A small-molecule ligand and the protein it binds are described below.
Small molecule (SMILES): CC(=O)N[C@@H]1[C@@H](O)[C@H](O)[C@@H](CO)O[C@H]1O

Binding-site contacts:
Ligand atom O5 contacts residue TRP391 of chain 1.E at 3.4 Å.
Ligand atom N2 contacts residue ASN335 of chain 1.E at 2.9 Å (h-bond).
Ligand atom C8 contacts residue ASN335 of chain 1.E at 4.4 Å.
Ligand atom C4 contacts residue ASN335 of chain 1.E at 4.4 Å.
Ligand atom O6 contacts residue THR390 of chain 1.E at 3.0 Å (h-bond).
Ligand atom C1 contacts residue TRP391 of chain 1.E at 4.4 Å (hydrophobic).
Ligand atom C6 contacts residue THR390 of chain 1.E at 3.9 Å.
Ligand atom C2 contacts residue ASN335 of chain 1.E at 2.5 Å.
Ligand atom C7 contacts residue ASN335 of chain 1.E at 3.3 Å.
Ligand atom C5 contacts residue TRP391 of chain 1.E at 4.4 Å (hydrophobic).
Ligand atom C3 contacts residue ASN335 of chain 1.E at 3.9 Å.
Ligand atom C1 contacts residue ASN335 of chain 1.E at 1.5 Å.
Ligand atom O5 contacts residue ASN335 of chain 1.E at 2.5 Å (h-bond).
Ligand atom C5 contacts residue ASN335 of chain 1.E at 3.9 Å.
Ligand atom O6 contacts residue TRP391 of chain 1.E at 4.3 Å.
Ligand atom O7 contacts residue ASN335 of chain 1.E at 3.3 Å (h-bond).
Ligand atom C6 contacts residue TRP391 of chain 1.E at 3.7 Å (hydrophobic).

Sequence of chain 1.E:
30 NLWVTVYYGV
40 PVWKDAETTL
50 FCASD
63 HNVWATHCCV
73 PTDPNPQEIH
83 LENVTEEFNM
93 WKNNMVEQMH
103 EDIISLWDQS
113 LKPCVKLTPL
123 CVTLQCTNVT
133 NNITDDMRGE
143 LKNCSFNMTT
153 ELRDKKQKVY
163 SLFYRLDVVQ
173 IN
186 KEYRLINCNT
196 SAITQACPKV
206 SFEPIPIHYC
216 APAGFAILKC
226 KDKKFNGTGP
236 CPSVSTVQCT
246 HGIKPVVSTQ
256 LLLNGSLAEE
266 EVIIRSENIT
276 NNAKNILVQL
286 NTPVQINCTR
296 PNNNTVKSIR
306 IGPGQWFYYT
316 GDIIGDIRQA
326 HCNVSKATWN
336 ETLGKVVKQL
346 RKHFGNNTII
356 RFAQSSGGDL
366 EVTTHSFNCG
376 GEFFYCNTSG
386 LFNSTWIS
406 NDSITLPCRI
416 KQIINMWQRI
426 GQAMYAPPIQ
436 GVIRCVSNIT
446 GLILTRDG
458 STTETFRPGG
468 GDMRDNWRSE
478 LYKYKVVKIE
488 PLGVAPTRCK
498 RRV